Sequence of chain 1.P:
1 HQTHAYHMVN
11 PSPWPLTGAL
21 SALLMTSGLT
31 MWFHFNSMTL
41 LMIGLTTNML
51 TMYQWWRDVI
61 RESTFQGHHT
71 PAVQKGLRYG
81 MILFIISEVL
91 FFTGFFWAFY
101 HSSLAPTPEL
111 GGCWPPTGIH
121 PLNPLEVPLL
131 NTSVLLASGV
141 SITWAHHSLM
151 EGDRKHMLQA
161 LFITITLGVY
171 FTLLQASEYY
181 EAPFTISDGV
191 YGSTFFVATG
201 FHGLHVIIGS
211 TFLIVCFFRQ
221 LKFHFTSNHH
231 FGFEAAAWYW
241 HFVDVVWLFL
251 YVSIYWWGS

Sequence of chain 1.W:
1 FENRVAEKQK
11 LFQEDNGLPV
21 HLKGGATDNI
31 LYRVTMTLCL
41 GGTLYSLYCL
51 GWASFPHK

A small-molecule ligand and the protein it binds are described below.
Small molecule (SMILES): CCCCCCCCCCO[C@@H]1O[C@H](CO)[C@@H](O[C@H]2O[C@H](CO)[C@@H](O)[C@H](O)[C@H]2O)[C@H](O)[C@H]1O

Binding-site contacts:
Ligand atom C11 contacts residue SER37 of chain 1.P at 4.2 Å.
Ligand atom C28 contacts residue TYR45 of chain 1.W at 4.0 Å (hydrophobic).
Ligand atom C40 contacts residue LEU38 of chain 1.W at 3.9 Å (hydrophobic).
Ligand atom C40 contacts residue GLY42 of chain 1.W at 3.8 Å.
Ligand atom C37 contacts residue GLY41 of chain 1.W at 4.0 Å.
Ligand atom C34 contacts residue GLY41 of chain 1.W at 3.9 Å.
Ligand atom O5 contacts residue THR39 of chain 1.P at 4.3 Å.
Ligand atom O61 contacts residue MET31 of chain 1.P at 3.4 Å.
Ligand atom C57 contacts residue SER37 of chain 1.P at 2.9 Å.
Ligand atom C34 contacts residue ILE43 of chain 1.P at 4.3 Å (hydrophobic).
Ligand atom C31 contacts residue ILE43 of chain 1.P at 3.7 Å (hydrophobic).
Ligand atom C18 contacts residue TYR45 of chain 1.W at 4.0 Å (hydrophobic).
Ligand atom O5 contacts residue TYR45 of chain 1.W at 4.0 Å.
Ligand atom C37 contacts residue GLY42 of chain 1.W at 3.9 Å.
Ligand atom C57 contacts residue TYR45 of chain 1.W at 4.1 Å (hydrophobic).
Ligand atom O1 contacts residue SER37 of chain 1.P at 4.2 Å.
Ligand atom O49 contacts residue DMU1 of chain 1.QF at 3.9 Å.
Ligand atom O3 contacts residue DMU1 of chain 1.QF at 4.1 Å.
Ligand atom C40 contacts residue THR37 of chain 1.W at 3.9 Å.
Ligand atom C2 contacts residue DMU1 of chain 1.QF at 3.9 Å.
Ligand atom C37 contacts residue ILE43 of chain 1.P at 3.8 Å (hydrophobic).
Ligand atom C57 contacts residue MET31 of chain 1.P at 4.1 Å (hydrophobic).
Ligand atom C57 contacts residue THR39 of chain 1.P at 3.8 Å.
Ligand atom C40 contacts residue GLY41 of chain 1.W at 3.7 Å.
Ligand atom O61 contacts residue TYR45 of chain 1.W at 3.1 Å (h-bond).
Ligand atom O61 contacts residue SER37 of chain 1.P at 2.8 Å (h-bond).
Ligand atom O1 contacts residue ASN36 of chain 1.P at 3.9 Å.
Ligand atom C22 contacts residue TYR45 of chain 1.W at 3.9 Å (hydrophobic).
Ligand atom C34 contacts residue GLY42 of chain 1.W at 4.2 Å.
Ligand atom C25 contacts residue TYR45 of chain 1.W at 4.0 Å (hydrophobic).
Ligand atom C9 contacts residue ASN36 of chain 1.P at 3.0 Å.
Ligand atom C25 contacts residue THR39 of chain 1.P at 4.1 Å.
Ligand atom C11 contacts residue ASN36 of chain 1.P at 2.9 Å.
Ligand atom C4 contacts residue DMU1 of chain 1.QF at 4.1 Å.
Ligand atom C6 contacts residue TYR45 of chain 1.W at 4.0 Å (hydrophobic).
Ligand atom C43 contacts residue GLY41 of chain 1.W at 4.3 Å.
Ligand atom C4 contacts residue TYR45 of chain 1.W at 4.0 Å (hydrophobic).
Ligand atom O61 contacts residue THR39 of chain 1.P at 2.9 Å (h-bond).
Ligand atom C8 contacts residue ASN36 of chain 1.P at 3.9 Å.
Ligand atom O2 contacts residue ASN36 of chain 1.P at 2.7 Å (h-bond).